Sequence of chain 28.A:
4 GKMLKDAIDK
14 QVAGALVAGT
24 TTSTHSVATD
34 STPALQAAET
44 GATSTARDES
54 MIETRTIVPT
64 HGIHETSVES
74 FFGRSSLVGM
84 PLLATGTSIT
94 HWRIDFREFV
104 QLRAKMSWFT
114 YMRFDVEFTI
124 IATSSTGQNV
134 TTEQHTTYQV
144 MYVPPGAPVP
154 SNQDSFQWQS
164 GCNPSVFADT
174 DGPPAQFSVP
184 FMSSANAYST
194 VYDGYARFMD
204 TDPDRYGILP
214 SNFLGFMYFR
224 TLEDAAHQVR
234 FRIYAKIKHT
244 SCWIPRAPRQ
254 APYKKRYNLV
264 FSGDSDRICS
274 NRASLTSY

This small molecule binds to this protein.
Small molecule (SMILES): Nc1ncnc2c1ncn2[C@@H]1O[C@H](COP(=O)=O)[C@@H](O[P](=O)(O)OC[C@H]2O[C@@H](n3ccc(=O)[nH]c3=O)[C@H](O)[C@@H]2O)[C@H]1O

Binding-site contacts:
Ligand atom N6 contacts residue TRP38 of chain 16.B at 4.0 Å.
Ligand atom C5 contacts residue TRP38 of chain 16.B at 3.7 Å (hydrophobic).
Ligand atom N7 contacts residue TRP38 of chain 16.B at 4.2 Å.
Ligand atom N1 contacts residue TRP38 of chain 16.B at 3.3 Å.
Ligand atom C1' contacts residue TRP38 of chain 16.B at 4.0 Å (hydrophobic).
Ligand atom C6 contacts residue TRP38 of chain 16.B at 3.6 Å (hydrophobic).
Ligand atom N3 contacts residue TRP38 of chain 16.B at 3.2 Å.
Ligand atom N9 contacts residue TRP38 of chain 16.B at 3.7 Å.
Ligand atom C8 contacts residue TRP38 of chain 16.B at 4.3 Å (hydrophobic).
Ligand atom N6 contacts residue VAL30 of chain 28.A at 4.3 Å.
Ligand atom C4 contacts residue TRP38 of chain 16.B at 3.5 Å (hydrophobic).
Ligand atom O2' contacts residue TRP38 of chain 16.B at 4.2 Å.
Ligand atom O2' contacts residue HIS28 of chain 28.A at 3.2 Å (h-bond).
Ligand atom C2 contacts residue TRP38 of chain 16.B at 3.1 Å (hydrophobic).

Sequence of chain 16.B:
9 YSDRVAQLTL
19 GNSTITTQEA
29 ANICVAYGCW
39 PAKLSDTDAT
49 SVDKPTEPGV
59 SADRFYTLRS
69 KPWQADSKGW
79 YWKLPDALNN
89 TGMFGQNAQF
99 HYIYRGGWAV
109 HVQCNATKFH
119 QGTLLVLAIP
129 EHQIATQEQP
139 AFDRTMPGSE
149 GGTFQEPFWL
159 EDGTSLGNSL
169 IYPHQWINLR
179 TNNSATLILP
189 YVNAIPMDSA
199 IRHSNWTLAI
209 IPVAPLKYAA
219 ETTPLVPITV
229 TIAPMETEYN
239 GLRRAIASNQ